Binding-site contacts:
Ligand atom C6 contacts residue ASN227 of chain 1.B at 4.5 Å.
Ligand atom C4 contacts residue TYR228 of chain 1.B at 3.5 Å (hydrophobic).
Ligand atom N contacts residue TYR228 of chain 1.B at 4.2 Å.
Ligand atom C7 contacts residue GLY226 of chain 1.B at 3.2 Å.
Ligand atom BR contacts residue TYR228 of chain 1.B at 4.2 Å.
Ligand atom BR contacts residue ASN227 of chain 1.B at 3.7 Å.
Ligand atom C7 contacts residue ASN227 of chain 1.B at 4.2 Å.
Ligand atom C3 contacts residue TYR228 of chain 1.B at 4.0 Å (hydrophobic).
Ligand atom O1 contacts residue ILE273 of chain 1.B at 3.0 Å (h-bond).
Ligand atom C contacts residue ILE273 of chain 1.B at 4.4 Å (hydrophobic).
Ligand atom C6 contacts residue TYR228 of chain 1.B at 3.8 Å (hydrophobic).
Ligand atom N contacts residue ILE273 of chain 1.B at 4.3 Å.
Ligand atom BR contacts residue GLY226 of chain 1.B at 3.7 Å.
Ligand atom C6 contacts residue GLY226 of chain 1.B at 4.1 Å.
Ligand atom C8 contacts residue TYR228 of chain 1.B at 3.6 Å (hydrophobic).
Ligand atom N1 contacts residue GLY226 of chain 1.B at 4.0 Å.
Ligand atom C7 contacts residue TYR228 of chain 1.B at 3.5 Å (hydrophobic).
Ligand atom BR contacts residue ALA222 of chain 1.B at 3.6 Å.
Ligand atom N1 contacts residue TYR228 of chain 1.B at 3.5 Å.
Ligand atom C5 contacts residue TYR228 of chain 1.B at 3.7 Å (hydrophobic).
Ligand atom O contacts residue ILE273 of chain 1.B at 4.0 Å.
Ligand atom BR contacts residue SER231 of chain 1.B at 3.9 Å.
Ligand atom C4 contacts residue ILE273 of chain 1.B at 4.1 Å (hydrophobic).
Ligand atom O1 contacts residue TYR228 of chain 1.B at 4.4 Å.
Ligand atom C5 contacts residue ILE273 of chain 1.B at 3.8 Å (hydrophobic).
Ligand atom C3 contacts residue ILE273 of chain 1.B at 3.8 Å (hydrophobic).
Ligand atom BR contacts residue LEU274 of chain 1.B at 4.2 Å.

A small-molecule ligand and the protein it binds are described below.
Small molecule (SMILES): COCCNC(=O)c1cncc(Br)c1

Sequence of chain 1.B:
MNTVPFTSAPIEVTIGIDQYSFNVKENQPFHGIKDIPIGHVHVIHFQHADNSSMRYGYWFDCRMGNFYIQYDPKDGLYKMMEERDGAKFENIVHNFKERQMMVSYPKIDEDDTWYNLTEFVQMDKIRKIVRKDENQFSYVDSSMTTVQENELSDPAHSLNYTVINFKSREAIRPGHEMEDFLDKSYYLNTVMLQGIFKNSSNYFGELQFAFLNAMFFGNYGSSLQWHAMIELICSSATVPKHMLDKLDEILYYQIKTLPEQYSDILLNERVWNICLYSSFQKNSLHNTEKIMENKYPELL